Sequence of chain 1.A:
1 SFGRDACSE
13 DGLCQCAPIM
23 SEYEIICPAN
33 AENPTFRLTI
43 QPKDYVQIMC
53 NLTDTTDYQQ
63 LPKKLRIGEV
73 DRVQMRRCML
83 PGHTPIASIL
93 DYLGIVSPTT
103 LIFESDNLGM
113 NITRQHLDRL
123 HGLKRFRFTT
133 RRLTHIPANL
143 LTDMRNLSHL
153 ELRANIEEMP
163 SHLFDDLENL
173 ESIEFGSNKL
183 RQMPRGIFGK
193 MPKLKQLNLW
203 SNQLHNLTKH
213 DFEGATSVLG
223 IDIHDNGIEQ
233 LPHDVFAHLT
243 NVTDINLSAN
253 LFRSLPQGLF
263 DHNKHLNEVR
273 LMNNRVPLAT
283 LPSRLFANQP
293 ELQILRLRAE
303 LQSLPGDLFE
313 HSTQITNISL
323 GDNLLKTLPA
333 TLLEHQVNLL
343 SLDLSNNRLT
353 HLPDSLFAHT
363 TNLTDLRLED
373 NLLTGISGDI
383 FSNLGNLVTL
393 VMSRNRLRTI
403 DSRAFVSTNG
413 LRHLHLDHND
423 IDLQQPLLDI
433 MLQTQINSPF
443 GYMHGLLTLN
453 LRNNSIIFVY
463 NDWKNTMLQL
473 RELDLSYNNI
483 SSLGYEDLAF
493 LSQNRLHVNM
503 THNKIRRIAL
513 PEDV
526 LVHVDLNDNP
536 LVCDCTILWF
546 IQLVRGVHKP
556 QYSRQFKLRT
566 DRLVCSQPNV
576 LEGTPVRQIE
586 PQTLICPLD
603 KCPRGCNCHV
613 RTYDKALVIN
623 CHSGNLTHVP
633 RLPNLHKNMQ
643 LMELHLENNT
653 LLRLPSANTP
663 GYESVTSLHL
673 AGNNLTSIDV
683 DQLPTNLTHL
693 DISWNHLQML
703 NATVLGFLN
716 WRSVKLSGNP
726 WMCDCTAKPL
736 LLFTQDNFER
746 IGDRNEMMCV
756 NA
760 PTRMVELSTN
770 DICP

Binding-site contacts:
Ligand atom C4 contacts residue ASN243 of chain 1.A at 3.9 Å.
Ligand atom O7 contacts residue ASN243 of chain 1.A at 3.1 Å (h-bond).
Ligand atom C3 contacts residue ASN243 of chain 1.A at 3.4 Å.
Ligand atom N2 contacts residue ASN243 of chain 1.A at 2.4 Å (h-bond).
Ligand atom C2 contacts residue ASN243 of chain 1.A at 1.9 Å.
Ligand atom C1 contacts residue THR218 of chain 1.A at 4.0 Å.
Ligand atom O5 contacts residue ASN243 of chain 1.A at 2.4 Å (h-bond).
Ligand atom C5 contacts residue THR242 of chain 1.A at 3.6 Å.
Ligand atom C6 contacts residue THR242 of chain 1.A at 3.5 Å.
Ligand atom C8 contacts residue ASN243 of chain 1.A at 4.1 Å.
Ligand atom N2 contacts residue THR218 of chain 1.A at 4.5 Å.
Ligand atom O5 contacts residue THR242 of chain 1.A at 2.8 Å (h-bond).
Ligand atom C1 contacts residue THR242 of chain 1.A at 3.6 Å.
Ligand atom C5 contacts residue ASN243 of chain 1.A at 3.6 Å.
Ligand atom C1 contacts residue ASN243 of chain 1.A at 1.4 Å.
Ligand atom C7 contacts residue ASN243 of chain 1.A at 2.9 Å.
Ligand atom O3 contacts residue ASN243 of chain 1.A at 4.3 Å.

The small molecule below binds the protein below.
Small molecule (SMILES): CC(=O)N[C@H]1[C@H](O[C@H]2[C@H](O)[C@@H](NC(C)=O)CO[C@@H]2CO)O[C@H](CO)[C@@H](O)[C@@H]1O